A small-molecule ligand and the protein it binds are described below.
Small molecule (SMILES): Nc1ncnc2c1ncn2[C@@H]1O[C@H](COP(=O)=O)[C@@H](O[P](=O)(O)OC[C@H]2O[C@@H](n3ccc(=O)[nH]c3=O)[C@H](O)[C@@H]2O[P](=O)(O)OC[C@H]2O[C@@H](n3ccc(=O)[nH]c3=O)[C@H](O)[C@@H]2O)[C@H]1O

Binding-site contacts:
Ligand atom C4 contacts residue HIS93 of chain 1.GB at 4.4 Å.
Ligand atom C5 contacts residue GLN43 of chain 1.GB at 3.7 Å.
Ligand atom C4 contacts residue ARG235 of chain 1.GB at 3.3 Å.
Ligand atom OP1 contacts residue GLN91 of chain 1.GB at 3.8 Å.
Ligand atom C1' contacts residue GLN91 of chain 1.GB at 4.3 Å.
Ligand atom C4' contacts residue ARG239 of chain 1.GB at 4.4 Å.
Ligand atom O4' contacts residue ARG239 of chain 1.GB at 3.4 Å (salt-bridge).
Ligand atom C6 contacts residue ARG235 of chain 1.GB at 3.4 Å.
Ligand atom O2 contacts residue ARG235 of chain 1.GB at 3.7 Å.
Ligand atom O2' contacts residue ARG235 of chain 1.GB at 3.6 Å.
Ligand atom C2 contacts residue ARG235 of chain 1.GB at 3.1 Å.
Ligand atom N1 contacts residue ARG239 of chain 1.GB at 3.7 Å.
Ligand atom C6 contacts residue ARG239 of chain 1.GB at 3.2 Å.
Ligand atom C5 contacts residue ARG235 of chain 1.GB at 3.5 Å.
Ligand atom N1 contacts residue ARG235 of chain 1.GB at 3.3 Å (salt-bridge).
Ligand atom C1' contacts residue ARG235 of chain 1.GB at 4.2 Å.
Ligand atom O2 contacts residue GLN91 of chain 1.GB at 2.9 Å.
Ligand atom C5 contacts residue ARG239 of chain 1.GB at 4.2 Å.
Ligand atom O4 contacts residue ARG235 of chain 1.GB at 4.0 Å.
Ligand atom C1' contacts residue ARG239 of chain 1.GB at 3.4 Å.
Ligand atom N3 contacts residue ARG235 of chain 1.GB at 3.1 Å (salt-bridge).
Ligand atom C2 contacts residue GLN91 of chain 1.GB at 3.8 Å.
Ligand atom C6 contacts residue GLN43 of chain 1.GB at 4.2 Å.
Ligand atom C2' contacts residue ARG235 of chain 1.GB at 4.1 Å.
Ligand atom C4 contacts residue GLN43 of chain 1.GB at 4.4 Å.
Ligand atom O2' contacts residue GLN91 of chain 1.GB at 4.1 Å.
Ligand atom N6 contacts residue VAL242 of chain 1.GB at 3.5 Å.
Ligand atom O4 contacts residue HIS93 of chain 1.GB at 3.3 Å.
Ligand atom N3 contacts residue GLN91 of chain 1.GB at 4.0 Å.

Sequence of chain 1.GB:
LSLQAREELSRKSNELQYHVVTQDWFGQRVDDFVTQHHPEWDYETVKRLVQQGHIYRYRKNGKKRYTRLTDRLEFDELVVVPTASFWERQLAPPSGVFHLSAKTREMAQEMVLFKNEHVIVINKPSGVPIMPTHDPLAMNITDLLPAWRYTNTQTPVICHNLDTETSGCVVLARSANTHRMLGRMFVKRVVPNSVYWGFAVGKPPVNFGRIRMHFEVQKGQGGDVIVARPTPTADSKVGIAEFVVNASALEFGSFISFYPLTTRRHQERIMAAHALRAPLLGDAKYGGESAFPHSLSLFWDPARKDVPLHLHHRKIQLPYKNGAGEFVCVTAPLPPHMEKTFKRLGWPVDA